Binding-site contacts:
Ligand atom C8 contacts residue TYR82 of chain 1.A at 3.4 Å (hydrophobic).
Ligand atom O4 contacts residue TYR26 of chain 1.A at 3.4 Å.
Ligand atom C30 contacts residue TYR82 of chain 1.A at 3.8 Å (hydrophobic).
Ligand atom C4 contacts residue PHE46 of chain 1.A at 3.6 Å (hydrophobic).
Ligand atom O6 contacts residue PHE36 of chain 1.A at 3.5 Å.
Ligand atom O3 contacts residue TYR82 of chain 1.A at 2.7 Å (h-bond).
Ligand atom C42 contacts residue TYR82 of chain 1.A at 3.4 Å (hydrophobic).
Ligand atom O4 contacts residue PHE99 of chain 1.A at 3.4 Å.
Ligand atom O5 contacts residue ASP37 of chain 1.A at 3.1 Å (salt-bridge).
Ligand atom O8 contacts residue SER8 of chain 1.B at 2.9 Å (h-bond).
Ligand atom C35 contacts residue ILE91 of chain 1.A at 3.2 Å (hydrophobic).
Ligand atom C36 contacts residue ARG42 of chain 1.A at 3.6 Å.
Ligand atom C35 contacts residue TYR82 of chain 1.A at 3.8 Å (hydrophobic).
Ligand atom O2 contacts residue ILE56 of chain 1.A at 3.1 Å (h-bond).
Ligand atom O10 contacts residue GLU54 of chain 1.A at 3.0 Å (salt-bridge).
Ligand atom C36 contacts residue PHE46 of chain 1.A at 3.6 Å (hydrophobic).
Ligand atom C38 contacts residue ILE7 of chain 1.B at 3.5 Å (hydrophobic).
Ligand atom C5 contacts residue TYR26 of chain 1.A at 3.4 Å (hydrophobic).
Ligand atom C8 contacts residue PHE99 of chain 1.A at 3.8 Å (hydrophobic).
Ligand atom O4 contacts residue ASP37 of chain 1.A at 3.2 Å (salt-bridge).
Ligand atom C44 contacts residue SER8 of chain 1.B at 3.2 Å.
Ligand atom O6 contacts residue ASP37 of chain 1.A at 2.7 Å (salt-bridge).
Ligand atom C2 contacts residue TYR82 of chain 1.A at 3.6 Å (hydrophobic).
Ligand atom C4 contacts residue TRP59 of chain 1.A at 3.6 Å (hydrophobic).
Ligand atom C11 contacts residue TYR82 of chain 1.A at 3.8 Å (hydrophobic).
Ligand atom O2 contacts residue VAL55 of chain 1.A at 3.4 Å.
Ligand atom C3 contacts residue TRP59 of chain 1.A at 3.5 Å (hydrophobic).
Ligand atom O7 contacts residue SER8 of chain 1.B at 3.2 Å (h-bond).
Ligand atom C43 contacts residue ILE7 of chain 1.B at 3.8 Å (hydrophobic).
Ligand atom O3 contacts residue PHE99 of chain 1.A at 3.4 Å.
Ligand atom O4 contacts residue PHE36 of chain 1.A at 3.5 Å.
Ligand atom C14 contacts residue ASP37 of chain 1.A at 3.6 Å.
Ligand atom O1 contacts residue TYR82 of chain 1.A at 3.8 Å.
Ligand atom C6 contacts residue TYR26 of chain 1.A at 3.5 Å (hydrophobic).
Ligand atom C10 contacts residue ASP37 of chain 1.A at 3.4 Å.
Ligand atom C35 contacts residue PHE36 of chain 1.A at 3.6 Å (hydrophobic).
Ligand atom C9 contacts residue ASP37 of chain 1.A at 3.7 Å.
Ligand atom C1 contacts residue TYR82 of chain 1.A at 3.7 Å (hydrophobic).
Ligand atom O5 contacts residue TYR26 of chain 1.A at 3.6 Å (h-bond).
Ligand atom C45 contacts residue ALA81 of chain 1.A at 3.7 Å (hydrophobic).

Sequence of chain 1.B:
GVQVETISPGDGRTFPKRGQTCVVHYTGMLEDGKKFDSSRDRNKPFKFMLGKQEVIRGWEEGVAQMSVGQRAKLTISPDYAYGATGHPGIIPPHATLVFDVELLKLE

The protein below binds the small molecule below.
Small molecule (SMILES): CC[C@@H]1C=C(C)[C@@H](O)[C@H](C)C[C@H](OC)[C@H]2O[C@@](O)(C(=O)C(=O)N3CCCC[C@H]3C(=O)O[C@H](/C(C)=C/[C@@H]3CC[C@@H](Oc4ccc5c(ccn5C)c4)[C@H](OC)C3)[C@H](C)[C@@H](O)CC1=O)[C@H](C)C[C@@H]2OC

Sequence of chain 1.A:
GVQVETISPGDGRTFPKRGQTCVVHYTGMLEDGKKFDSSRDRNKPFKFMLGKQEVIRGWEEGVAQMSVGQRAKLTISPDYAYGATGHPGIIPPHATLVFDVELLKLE